This small molecule binds to this protein.
Small molecule (SMILES): CSC[C@H]1O[C@H](O)[C@H](O)[C@@H]1O

Binding-site contacts:
Ligand atom O1 contacts residue PHE258 of chain 1.A at 3.9 Å.
Ligand atom CS contacts residue VAL370 of chain 1.A at 3.9 Å (hydrophobic).
Ligand atom C3 contacts residue PHE258 of chain 1.A at 3.9 Å (hydrophobic).
Ligand atom C4 contacts residue ALA371 of chain 1.A at 4.1 Å (hydrophobic).
Ligand atom CS contacts residue LEU180 of chain 1.A at 3.9 Å (hydrophobic).
Ligand atom S contacts residue LEU180 of chain 1.A at 4.1 Å.
Ligand atom C4 contacts residue ARG365 of chain 1.A at 4.3 Å.
Ligand atom C1 contacts residue LEU47 of chain 1.A at 3.7 Å (hydrophobic).
Ligand atom O4 contacts residue LEU47 of chain 1.A at 3.8 Å.
Ligand atom O1 contacts residue ASN46 of chain 1.A at 4.4 Å.
Ligand atom O2 contacts residue ASP238 of chain 1.A at 2.7 Å (salt-bridge).
Ligand atom C3 contacts residue ARG365 of chain 1.A at 4.0 Å.
Ligand atom C5 contacts residue LEU47 of chain 1.A at 4.1 Å (hydrophobic).
Ligand atom C2 contacts residue ASP238 of chain 1.A at 3.4 Å.
Ligand atom S contacts residue ALA371 of chain 1.A at 4.1 Å.
Ligand atom C2 contacts residue ARG365 of chain 1.A at 4.0 Å.
Ligand atom O1 contacts residue LEU47 of chain 1.A at 4.4 Å.
Ligand atom C2 contacts residue PHE258 of chain 1.A at 3.5 Å (hydrophobic).
Ligand atom O3 contacts residue VAL184 of chain 1.A at 3.4 Å.
Ligand atom C5 contacts residue LEU180 of chain 1.A at 4.3 Å (hydrophobic).
Ligand atom O2 contacts residue ARG365 of chain 1.A at 2.9 Å (salt-bridge).
Ligand atom O3 contacts residue ARG365 of chain 1.A at 2.9 Å (salt-bridge).
Ligand atom C3 contacts residue LEU180 of chain 1.A at 4.2 Å (hydrophobic).
Ligand atom O1 contacts residue HIS240 of chain 1.A at 4.2 Å.
Ligand atom C5 contacts residue ALA371 of chain 1.A at 4.3 Å (hydrophobic).
Ligand atom S contacts residue VAL370 of chain 1.A at 4.0 Å.
Ligand atom O2 contacts residue HIS240 of chain 1.A at 4.4 Å.
Ligand atom CS contacts residue VAL184 of chain 1.A at 4.4 Å (hydrophobic).
Ligand atom CS contacts residue TRP76 of chain 1.A at 4.4 Å (hydrophobic).
Ligand atom O2 contacts residue ARG366 of chain 1.A at 3.9 Å.
Ligand atom C1 contacts residue ASP238 of chain 1.A at 3.5 Å.
Ligand atom O4 contacts residue ASN46 of chain 1.A at 3.1 Å (h-bond).
Ligand atom S contacts residue ARG365 of chain 1.A at 4.5 Å.
Ligand atom C1 contacts residue ASN46 of chain 1.A at 4.3 Å.
Ligand atom C5 contacts residue ASN46 of chain 1.A at 4.1 Å.
Ligand atom S contacts residue VAL184 of chain 1.A at 4.1 Å.
Ligand atom CS contacts residue ILE69 of chain 1.A at 4.3 Å (hydrophobic).
Ligand atom C1 contacts residue PHE258 of chain 1.A at 3.6 Å (hydrophobic).
Ligand atom O1 contacts residue ASP238 of chain 1.A at 2.5 Å (salt-bridge).
Ligand atom C4 contacts residue ASN46 of chain 1.A at 3.8 Å.

Sequence of chain 1.A:
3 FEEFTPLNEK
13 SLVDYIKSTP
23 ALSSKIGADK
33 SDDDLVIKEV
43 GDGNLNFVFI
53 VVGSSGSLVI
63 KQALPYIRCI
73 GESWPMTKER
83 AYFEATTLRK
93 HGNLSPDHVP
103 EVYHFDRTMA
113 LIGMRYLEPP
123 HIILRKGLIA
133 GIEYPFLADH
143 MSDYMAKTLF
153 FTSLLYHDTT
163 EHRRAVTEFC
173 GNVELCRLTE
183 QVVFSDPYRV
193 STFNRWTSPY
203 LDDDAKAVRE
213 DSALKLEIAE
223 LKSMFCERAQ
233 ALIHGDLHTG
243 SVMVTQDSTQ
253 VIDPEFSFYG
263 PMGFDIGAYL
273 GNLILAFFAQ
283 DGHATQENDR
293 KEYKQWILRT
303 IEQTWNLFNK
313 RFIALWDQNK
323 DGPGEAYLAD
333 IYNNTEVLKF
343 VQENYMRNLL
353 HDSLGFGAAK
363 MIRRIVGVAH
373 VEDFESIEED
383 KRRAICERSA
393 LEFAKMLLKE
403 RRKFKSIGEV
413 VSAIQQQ